Sequence of chain 1.M:
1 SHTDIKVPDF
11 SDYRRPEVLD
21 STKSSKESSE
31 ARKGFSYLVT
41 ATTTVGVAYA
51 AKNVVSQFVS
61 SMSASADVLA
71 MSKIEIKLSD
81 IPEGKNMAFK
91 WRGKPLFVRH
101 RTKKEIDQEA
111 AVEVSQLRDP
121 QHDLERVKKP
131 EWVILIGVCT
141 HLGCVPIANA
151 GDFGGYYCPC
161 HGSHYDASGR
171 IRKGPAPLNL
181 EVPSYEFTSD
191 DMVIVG

Binding-site contacts:
Ligand atom O5 contacts residue TYR278 of chain 1.JA at 3.6 Å.
Ligand atom O1 contacts residue PHE274 of chain 1.JA at 3.9 Å.
Ligand atom O4 contacts residue TYR278 of chain 1.JA at 3.2 Å.
Ligand atom C5M contacts residue VAL145 of chain 1.JA at 3.6 Å (hydrophobic).
Ligand atom O8 contacts residue ILE146 of chain 1.JA at 3.6 Å.
Ligand atom O7 contacts residue GLY142 of chain 1.JA at 3.6 Å.
Ligand atom O5 contacts residue VAL145 of chain 1.JA at 3.5 Å.
Ligand atom C24 contacts residue PHE128 of chain 1.JA at 3.8 Å (hydrophobic).
Ligand atom C21 contacts residue MET129 of chain 1.JA at 3.7 Å (hydrophobic).
Ligand atom O4 contacts residue HIS161 of chain 1.M at 2.8 Å (h-bond).
Ligand atom C19 contacts residue PHE128 of chain 1.JA at 3.8 Å (hydrophobic).
Ligand atom C25 contacts residue LEU121 of chain 1.JA at 3.5 Å (hydrophobic).
Ligand atom C8A contacts residue PRO270 of chain 1.JA at 3.7 Å (hydrophobic).
Ligand atom C5M contacts residue HIS161 of chain 1.M at 3.5 Å.
Ligand atom C15 contacts residue ILE146 of chain 1.JA at 3.7 Å (hydrophobic).
Ligand atom C7M contacts residue ILE268 of chain 1.JA at 3.9 Å (hydrophobic).
Ligand atom C7M contacts residue MET138 of chain 1.JA at 3.6 Å (hydrophobic).
Ligand atom C8A contacts residue ILE146 of chain 1.JA at 3.9 Å (hydrophobic).
Ligand atom O1 contacts residue ILE146 of chain 1.JA at 3.6 Å.
Ligand atom O5 contacts residue HIS161 of chain 1.M at 3.1 Å (h-bond).
Ligand atom C22 contacts residue ALA277 of chain 1.JA at 3.9 Å (hydrophobic).
Ligand atom O4 contacts residue VAL145 of chain 1.JA at 3.7 Å.
Ligand atom O7 contacts residue GLU271 of chain 1.JA at 3.5 Å (salt-bridge).
Ligand atom C9 contacts residue PHE274 of chain 1.JA at 3.8 Å (hydrophobic).
Ligand atom O8 contacts residue PRO270 of chain 1.JA at 3.8 Å.
Ligand atom C5 contacts residue VAL145 of chain 1.JA at 3.9 Å (hydrophobic).
Ligand atom C8 contacts residue GLU271 of chain 1.JA at 3.6 Å.
Ligand atom C3M contacts residue LEU294 of chain 1.JA at 3.8 Å (hydrophobic).
Ligand atom O8 contacts residue PHE274 of chain 1.JA at 3.7 Å.
Ligand atom C22 contacts residue PHE274 of chain 1.JA at 3.6 Å (hydrophobic).
Ligand atom C7M contacts residue GLY142 of chain 1.JA at 3.8 Å.
Ligand atom C5 contacts residue PRO270 of chain 1.JA at 3.9 Å (hydrophobic).
Ligand atom O8 contacts residue GLU271 of chain 1.JA at 2.5 Å (salt-bridge).
Ligand atom O14 contacts residue ALA125 of chain 1.JA at 3.8 Å.
Ligand atom C18 contacts residue PHE128 of chain 1.JA at 3.8 Å (hydrophobic).
Ligand atom C8 contacts residue PRO270 of chain 1.JA at 3.6 Å (hydrophobic).
Ligand atom C8 contacts residue ILE146 of chain 1.JA at 3.8 Å (hydrophobic).
Ligand atom C5M contacts residue CYS160 of chain 1.M at 3.5 Å (hydrophobic).
Ligand atom C4 contacts residue TYR278 of chain 1.JA at 3.5 Å (hydrophobic).
Ligand atom C4A contacts residue PRO270 of chain 1.JA at 3.7 Å (hydrophobic).

Sequence of chain 1.JA:
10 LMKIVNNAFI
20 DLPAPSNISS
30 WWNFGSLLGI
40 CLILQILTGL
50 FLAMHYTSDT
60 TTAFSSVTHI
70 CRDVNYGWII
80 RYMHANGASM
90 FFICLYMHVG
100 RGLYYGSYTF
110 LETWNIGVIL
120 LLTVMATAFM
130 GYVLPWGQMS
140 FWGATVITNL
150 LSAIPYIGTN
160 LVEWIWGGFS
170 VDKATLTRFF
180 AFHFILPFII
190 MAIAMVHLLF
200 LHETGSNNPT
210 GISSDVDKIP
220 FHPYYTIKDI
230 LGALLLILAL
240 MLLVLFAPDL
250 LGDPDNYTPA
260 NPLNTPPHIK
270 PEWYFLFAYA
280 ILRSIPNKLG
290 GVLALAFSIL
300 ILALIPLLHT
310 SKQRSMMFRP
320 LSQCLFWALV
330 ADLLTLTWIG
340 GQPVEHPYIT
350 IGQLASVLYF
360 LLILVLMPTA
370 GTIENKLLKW

A small-molecule ligand and the protein it binds are described below.
Small molecule (SMILES): C/C=C(C)/C=C/C=C[C@H](OC)[C@@H](C)[C@@H](OC)[C@@H](C)CCc1oc2c(O)c(OC)cc(OC)c2c(=O)c1C